The protein below binds the small molecule below.
Small molecule (SMILES): CC(=O)N[C@@H]1[C@@H](O)[C@H](O)[C@@H](CO)O[C@H]1O

Sequence of chain 1.B:
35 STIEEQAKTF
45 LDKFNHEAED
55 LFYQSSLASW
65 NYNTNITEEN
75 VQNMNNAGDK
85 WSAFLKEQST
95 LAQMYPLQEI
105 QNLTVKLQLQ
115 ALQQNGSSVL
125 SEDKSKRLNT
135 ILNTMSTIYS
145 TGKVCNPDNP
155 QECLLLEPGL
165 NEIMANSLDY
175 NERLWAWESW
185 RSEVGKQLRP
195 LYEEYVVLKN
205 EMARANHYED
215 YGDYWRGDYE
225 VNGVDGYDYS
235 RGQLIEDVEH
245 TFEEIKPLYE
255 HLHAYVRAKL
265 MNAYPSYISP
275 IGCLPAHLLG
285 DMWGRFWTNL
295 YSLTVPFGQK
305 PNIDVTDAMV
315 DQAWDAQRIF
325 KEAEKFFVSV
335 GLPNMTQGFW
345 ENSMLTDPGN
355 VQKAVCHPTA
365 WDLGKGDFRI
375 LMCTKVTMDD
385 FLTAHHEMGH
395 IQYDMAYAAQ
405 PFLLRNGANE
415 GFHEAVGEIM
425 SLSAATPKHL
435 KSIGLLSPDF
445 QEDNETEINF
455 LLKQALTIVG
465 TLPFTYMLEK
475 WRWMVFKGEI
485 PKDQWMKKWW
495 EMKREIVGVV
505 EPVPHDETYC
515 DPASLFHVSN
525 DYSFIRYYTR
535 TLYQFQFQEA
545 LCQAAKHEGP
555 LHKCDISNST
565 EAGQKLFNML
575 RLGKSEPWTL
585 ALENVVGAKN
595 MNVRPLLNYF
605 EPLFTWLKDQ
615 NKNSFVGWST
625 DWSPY

Binding-site contacts:
Ligand atom C1 contacts residue GLN356 of chain 1.B at 4.4 Å.
Ligand atom C7 contacts residue ASN69 of chain 1.B at 3.4 Å.
Ligand atom O5 contacts residue THR71 of chain 1.B at 3.7 Å.
Ligand atom C8 contacts residue GLN356 of chain 1.B at 3.6 Å.
Ligand atom C5 contacts residue ASN69 of chain 1.B at 3.7 Å.
Ligand atom C7 contacts residue GLN356 of chain 1.B at 4.0 Å.
Ligand atom C1 contacts residue ASN69 of chain 1.B at 1.4 Å.
Ligand atom O7 contacts residue ASN69 of chain 1.B at 3.6 Å (h-bond).
Ligand atom N2 contacts residue ASN69 of chain 1.B at 2.9 Å (h-bond).
Ligand atom C3 contacts residue ASN69 of chain 1.B at 3.8 Å.
Ligand atom C2 contacts residue ASN69 of chain 1.B at 2.4 Å.
Ligand atom C4 contacts residue ASN69 of chain 1.B at 4.2 Å.
Ligand atom C6 contacts residue THR71 of chain 1.B at 3.8 Å.
Ligand atom C1 contacts residue THR71 of chain 1.B at 4.5 Å.
Ligand atom N2 contacts residue GLN356 of chain 1.B at 3.7 Å.
Ligand atom O5 contacts residue ASN69 of chain 1.B at 2.4 Å (h-bond).
Ligand atom C5 contacts residue THR71 of chain 1.B at 4.0 Å.